The small molecule below binds the protein below.
Small molecule (SMILES): CC(=O)N[C@H]1[C@H](O[C@H]2[C@H](O)[C@@H](NC(C)=O)CO[C@@H]2CO)O[C@H](CO)[C@@H](O)[C@@H]1O

Binding-site contacts:
Ligand atom C2 contacts residue GLY16 of chain 1.B at 4.4 Å.
Ligand atom C6 contacts residue ASN58 of chain 1.A at 4.1 Å.
Ligand atom C1 contacts residue GLY16 of chain 1.B at 4.2 Å.
Ligand atom C3 contacts residue ASN58 of chain 1.A at 3.6 Å.
Ligand atom N2 contacts residue ASP57 of chain 1.A at 3.0 Å (salt-bridge).
Ligand atom C1 contacts residue ASP57 of chain 1.A at 3.7 Å.
Ligand atom C2 contacts residue ASP57 of chain 1.A at 4.3 Å.
Ligand atom C8 contacts residue ASP57 of chain 1.A at 3.8 Å.
Ligand atom C4 contacts residue ASN58 of chain 1.A at 4.0 Å.
Ligand atom O7 contacts residue ASP57 of chain 1.A at 3.1 Å (salt-bridge).
Ligand atom O5 contacts residue ASN58 of chain 1.A at 2.1 Å (h-bond).
Ligand atom C7 contacts residue ASN58 of chain 1.A at 3.9 Å.
Ligand atom C8 contacts residue SER17 of chain 1.B at 3.4 Å.
Ligand atom C2 contacts residue ASN58 of chain 1.A at 2.5 Å.
Ligand atom N2 contacts residue ASN58 of chain 1.A at 2.9 Å (h-bond).
Ligand atom C8 contacts residue ASN58 of chain 1.A at 3.8 Å.
Ligand atom O5 contacts residue GLY16 of chain 1.B at 4.0 Å.
Ligand atom C1 contacts residue ASN58 of chain 1.A at 1.5 Å.
Ligand atom C5 contacts residue ASN58 of chain 1.A at 3.4 Å.
Ligand atom O6 contacts residue ASN58 of chain 1.A at 3.0 Å (h-bond).
Ligand atom C7 contacts residue ASP57 of chain 1.A at 3.2 Å.

Sequence of chain 1.A:
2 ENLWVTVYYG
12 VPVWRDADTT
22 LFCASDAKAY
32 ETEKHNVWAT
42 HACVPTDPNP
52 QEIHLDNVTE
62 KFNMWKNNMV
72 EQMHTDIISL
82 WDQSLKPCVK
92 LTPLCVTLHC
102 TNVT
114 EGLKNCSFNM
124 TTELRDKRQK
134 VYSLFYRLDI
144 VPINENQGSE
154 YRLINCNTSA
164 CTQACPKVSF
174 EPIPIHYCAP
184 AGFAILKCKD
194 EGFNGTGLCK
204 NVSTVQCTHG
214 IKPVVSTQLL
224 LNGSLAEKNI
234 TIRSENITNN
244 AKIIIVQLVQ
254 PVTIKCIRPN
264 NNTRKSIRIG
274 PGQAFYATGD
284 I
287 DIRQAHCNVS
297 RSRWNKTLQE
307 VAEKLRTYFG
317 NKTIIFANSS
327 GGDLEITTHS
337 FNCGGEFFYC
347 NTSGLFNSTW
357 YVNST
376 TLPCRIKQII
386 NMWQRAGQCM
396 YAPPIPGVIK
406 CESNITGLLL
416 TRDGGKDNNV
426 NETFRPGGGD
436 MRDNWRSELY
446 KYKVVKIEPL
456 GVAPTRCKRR

Sequence of chain 1.B:
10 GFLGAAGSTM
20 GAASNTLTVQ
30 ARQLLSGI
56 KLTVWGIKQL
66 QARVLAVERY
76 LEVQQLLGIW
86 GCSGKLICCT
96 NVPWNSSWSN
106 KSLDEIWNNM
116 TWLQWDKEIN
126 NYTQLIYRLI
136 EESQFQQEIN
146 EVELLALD